Sequence of chain 1.A:
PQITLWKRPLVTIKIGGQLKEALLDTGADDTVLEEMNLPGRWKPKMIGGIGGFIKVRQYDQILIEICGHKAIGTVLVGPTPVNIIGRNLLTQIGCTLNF

Binding-site contacts:
Ligand atom C2 contacts residue GLY16 of chain 1.A at 3.4 Å.
Ligand atom C2 contacts residue GLY17 of chain 1.A at 4.3 Å.
Ligand atom C5 contacts residue GLU65 of chain 1.A at 3.0 Å.
Ligand atom C3 contacts residue GLY16 of chain 1.A at 4.1 Å.
Ligand atom C1 contacts residue LEU63 of chain 1.A at 4.1 Å (hydrophobic).
Ligand atom O8 contacts residue ILE15 of chain 1.A at 3.0 Å.
Ligand atom C7 contacts residue ILE15 of chain 1.A at 4.1 Å (hydrophobic).
Ligand atom C5 contacts residue ILE64 of chain 1.A at 4.1 Å (hydrophobic).
Ligand atom C4 contacts residue ILE15 of chain 1.A at 4.1 Å (hydrophobic).
Ligand atom C3 contacts residue ILE15 of chain 1.A at 4.1 Å (hydrophobic).
Ligand atom C2 contacts residue LEU63 of chain 1.A at 3.8 Å (hydrophobic).
Ligand atom C3 contacts residue LYS14 of chain 1.A at 3.9 Å.
Ligand atom O8 contacts residue GLY16 of chain 1.A at 2.8 Å (h-bond).
Ligand atom C4 contacts residue GLU65 of chain 1.A at 3.3 Å.
Ligand atom C5 contacts residue LYS14 of chain 1.A at 3.6 Å.
Ligand atom C6 contacts residue GLU65 of chain 1.A at 3.5 Å.
Ligand atom C4 contacts residue ILE64 of chain 1.A at 3.2 Å (hydrophobic).
Ligand atom O8 contacts residue GLY17 of chain 1.A at 2.7 Å (h-bond).
Ligand atom C3 contacts residue LEU63 of chain 1.A at 2.6 Å (hydrophobic).
Ligand atom O8 contacts residue LYS14 of chain 1.A at 3.3 Å.
Ligand atom O8 contacts residue GLN18 of chain 1.A at 4.3 Å.
Ligand atom C2 contacts residue ILE15 of chain 1.A at 4.1 Å (hydrophobic).
Ligand atom C7 contacts residue GLY17 of chain 1.A at 3.6 Å.
Ligand atom C7 contacts residue GLY16 of chain 1.A at 3.6 Å.
Ligand atom C6 contacts residue LYS14 of chain 1.A at 3.5 Å.
Ligand atom C7 contacts residue LYS14 of chain 1.A at 3.9 Å.
Ligand atom C4 contacts residue LYS14 of chain 1.A at 2.9 Å.
Ligand atom C4 contacts residue LEU63 of chain 1.A at 3.3 Å (hydrophobic).
Ligand atom C3 contacts residue ILE64 of chain 1.A at 3.5 Å (hydrophobic).

The protein below binds the small molecule below.
Small molecule (SMILES): C[C@H]1CCCC[C@@H]1O